Binding-site contacts:
Ligand atom C8 contacts residue ALA19 of chain 1.A at 3.5 Å (hydrophobic).
Ligand atom C2' contacts residue VAL30 of chain 1.A at 3.6 Å (hydrophobic).
Ligand atom N2 contacts residue LEU121 of chain 1.A at 3.5 Å.
Ligand atom C5 contacts residue LYS118 of chain 1.A at 3.6 Å.
Ligand atom O6 contacts residue LYS118 of chain 1.A at 3.3 Å.
Ligand atom O1B contacts residue LYS17 of chain 1.A at 2.8 Å (salt-bridge).
Ligand atom O2B contacts residue SER18 of chain 1.A at 2.8 Å (h-bond).
Ligand atom O3G contacts residue GLY14 of chain 1.A at 3.4 Å (h-bond).
Ligand atom N3B contacts residue GLY14 of chain 1.A at 3.1 Å (h-bond).
Ligand atom O6 contacts residue ALA147 of chain 1.A at 2.8 Å (h-bond).
Ligand atom O1A contacts residue ALA19 of chain 1.A at 2.7 Å (h-bond).
Ligand atom O1G contacts residue LYS17 of chain 1.A at 2.7 Å (salt-bridge).
Ligand atom N2 contacts residue ASP120 of chain 1.A at 2.8 Å (salt-bridge).
Ligand atom O1A contacts residue GLY16 of chain 1.A at 3.4 Å.
Ligand atom O4' contacts residue LYS118 of chain 1.A at 3.2 Å (salt-bridge).
Ligand atom O2B contacts residue LYS17 of chain 1.A at 3.5 Å (salt-bridge).
Ligand atom O6 contacts residue ASN117 of chain 1.A at 3.2 Å (h-bond).
Ligand atom O3' contacts residue ASP31 of chain 1.A at 2.7 Å (salt-bridge).
Ligand atom N7 contacts residue ASN117 of chain 1.A at 3.1 Å (h-bond).
Ligand atom O2G contacts residue PRO35 of chain 1.A at 3.6 Å.
Ligand atom C4 contacts residue PHE29 of chain 1.A at 3.6 Å (hydrophobic).
Ligand atom O1A contacts residue SER18 of chain 1.A at 3.3 Å (h-bond).
Ligand atom N1 contacts residue ASP120 of chain 1.A at 2.8 Å (salt-bridge).
Ligand atom O1B contacts residue VAL15 of chain 1.A at 3.3 Å (h-bond).
Ligand atom C6 contacts residue LYS118 of chain 1.A at 3.5 Å.
Ligand atom O1G contacts residue ALA60 of chain 1.A at 3.7 Å.
Ligand atom O6 contacts residue ASP120 of chain 1.A at 3.5 Å (salt-bridge).
Ligand atom O1B contacts residue GLY16 of chain 1.A at 3.1 Å (h-bond).
Ligand atom O2G contacts residue ALA60 of chain 1.A at 3.4 Å.
Ligand atom O6 contacts residue SER146 of chain 1.A at 3.3 Å.
Ligand atom C3' contacts residue ASP31 of chain 1.A at 3.4 Å.
Ligand atom O2' contacts residue ASP31 of chain 1.A at 3.3 Å (salt-bridge).
Ligand atom O3A contacts residue GLY16 of chain 1.A at 3.1 Å (h-bond).
Ligand atom C6 contacts residue ASP120 of chain 1.A at 3.6 Å.
Ligand atom O2' contacts residue VAL30 of chain 1.A at 2.7 Å (h-bond).
Ligand atom O1B contacts residue GLY14 of chain 1.A at 3.5 Å (h-bond).
Ligand atom O2' contacts residue PHE29 of chain 1.A at 3.2 Å.
Ligand atom O3G contacts residue GLY13 of chain 1.A at 3.6 Å.
Ligand atom PB contacts residue LYS17 of chain 1.A at 3.6 Å.
Ligand atom O2B contacts residue ALA60 of chain 1.A at 3.6 Å.

The protein below binds the small molecule below.
Small molecule (SMILES): Nc1nc2c(ncn2[C@@H]2O[C@H](CO[P](=O)(O)O[P](=O)(O)NP(=O)(O)O)[C@@H](O)[C@H]2O)c(=O)[nH]1

Sequence of chain 1.A:
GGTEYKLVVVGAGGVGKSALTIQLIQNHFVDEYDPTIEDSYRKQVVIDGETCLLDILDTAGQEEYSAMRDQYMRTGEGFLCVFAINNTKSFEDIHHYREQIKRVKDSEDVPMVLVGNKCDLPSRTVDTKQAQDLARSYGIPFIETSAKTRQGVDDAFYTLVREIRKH